A protein and the small-molecule ligand that binds it are described below.
Small molecule (SMILES): CC(=O)N[C@@H]1[C@@H](O)[C@H](O)[C@@H](CO)O[C@H]1O

Sequence of chain 1.B:
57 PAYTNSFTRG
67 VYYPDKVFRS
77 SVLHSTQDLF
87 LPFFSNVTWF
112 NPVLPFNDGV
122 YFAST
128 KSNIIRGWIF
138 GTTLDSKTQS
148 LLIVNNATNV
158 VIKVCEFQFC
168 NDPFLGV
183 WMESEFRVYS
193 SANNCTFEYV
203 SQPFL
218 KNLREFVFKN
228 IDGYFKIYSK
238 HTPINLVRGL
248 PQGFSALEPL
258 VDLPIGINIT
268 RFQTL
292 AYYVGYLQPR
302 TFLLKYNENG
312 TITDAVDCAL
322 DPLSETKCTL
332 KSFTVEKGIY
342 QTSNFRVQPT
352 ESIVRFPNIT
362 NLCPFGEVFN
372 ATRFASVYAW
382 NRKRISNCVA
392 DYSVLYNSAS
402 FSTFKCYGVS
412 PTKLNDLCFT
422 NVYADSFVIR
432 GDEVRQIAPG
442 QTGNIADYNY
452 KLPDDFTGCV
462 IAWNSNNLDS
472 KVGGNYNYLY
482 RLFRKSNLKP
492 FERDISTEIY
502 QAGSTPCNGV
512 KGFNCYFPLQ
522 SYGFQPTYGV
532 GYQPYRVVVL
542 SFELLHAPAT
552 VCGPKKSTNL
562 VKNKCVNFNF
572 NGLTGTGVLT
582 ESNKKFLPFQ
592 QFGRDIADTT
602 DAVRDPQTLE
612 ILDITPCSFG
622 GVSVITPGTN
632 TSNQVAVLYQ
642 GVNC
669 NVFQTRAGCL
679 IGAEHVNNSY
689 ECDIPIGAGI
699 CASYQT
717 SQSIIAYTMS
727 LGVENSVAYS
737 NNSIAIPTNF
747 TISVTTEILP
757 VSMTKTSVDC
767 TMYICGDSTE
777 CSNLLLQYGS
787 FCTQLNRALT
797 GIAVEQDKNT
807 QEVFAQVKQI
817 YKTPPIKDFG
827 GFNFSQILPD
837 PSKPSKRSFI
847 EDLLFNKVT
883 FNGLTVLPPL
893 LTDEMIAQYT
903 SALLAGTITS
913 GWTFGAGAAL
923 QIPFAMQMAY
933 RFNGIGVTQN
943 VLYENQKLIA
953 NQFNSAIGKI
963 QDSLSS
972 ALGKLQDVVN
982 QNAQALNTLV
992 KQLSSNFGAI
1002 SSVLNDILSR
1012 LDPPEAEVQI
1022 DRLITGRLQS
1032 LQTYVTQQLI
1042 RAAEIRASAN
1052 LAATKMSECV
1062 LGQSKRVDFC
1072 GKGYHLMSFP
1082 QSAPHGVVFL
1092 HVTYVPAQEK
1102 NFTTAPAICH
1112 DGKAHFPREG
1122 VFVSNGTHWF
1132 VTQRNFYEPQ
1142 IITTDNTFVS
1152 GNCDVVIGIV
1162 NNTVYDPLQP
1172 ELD

Binding-site contacts:
Ligand atom C3 contacts residue LEU950 of chain 1.B at 4.2 Å (hydrophobic).
Ligand atom C3 contacts residue ASN745 of chain 1.B at 3.8 Å.
Ligand atom C1 contacts residue ASN745 of chain 1.B at 1.4 Å.
Ligand atom C8 contacts residue THR744 of chain 1.B at 4.4 Å.
Ligand atom N2 contacts residue ASN745 of chain 1.B at 2.9 Å (h-bond).
Ligand atom O4 contacts residue LEU950 of chain 1.B at 4.2 Å.
Ligand atom C8 contacts residue ASN745 of chain 1.B at 4.2 Å.
Ligand atom C7 contacts residue ASN745 of chain 1.B at 3.9 Å.
Ligand atom C5 contacts residue ASN745 of chain 1.B at 3.7 Å.
Ligand atom O5 contacts residue ASN745 of chain 1.B at 2.4 Å (h-bond).
Ligand atom C4 contacts residue ASN745 of chain 1.B at 4.2 Å.
Ligand atom C5 contacts residue LEU950 of chain 1.B at 4.3 Å (hydrophobic).
Ligand atom C2 contacts residue ASN745 of chain 1.B at 2.5 Å.